Binding-site contacts:
Ligand atom N3 contacts residue ASN89 of chain 1.L at 3.0 Å (h-bond).
Ligand atom O4 contacts residue ASP59 of chain 1.L at 3.7 Å.
Ligand atom O1A contacts residue MG1 of chain 1.JB at 2.5 Å.
Ligand atom O2 contacts residue ASP59 of chain 1.L at 3.5 Å (salt-bridge).
Ligand atom C2 contacts residue ASN89 of chain 1.L at 3.2 Å.
Ligand atom C4 contacts residue ASP59 of chain 1.L at 3.7 Å.
Ligand atom C2B contacts residue SER111 of chain 1.L at 3.5 Å.
Ligand atom C5 contacts residue GLY88 of chain 1.L at 3.6 Å.
Ligand atom N2' contacts residue ASP110 of chain 1.L at 3.3 Å (salt-bridge).
Ligand atom O7' contacts residue FQ81 of chain 1.HB at 3.7 Å.
Ligand atom C4 contacts residue GLY88 of chain 1.L at 3.2 Å.
Ligand atom O2 contacts residue PRO93 of chain 1.L at 3.4 Å.
Ligand atom O2 contacts residue ALA90 of chain 1.L at 3.7 Å.
Ligand atom O4 contacts residue ASN86 of chain 1.L at 3.2 Å (h-bond).
Ligand atom O4 contacts residue GLY88 of chain 1.L at 2.7 Å (h-bond).
Ligand atom O2' contacts residue SER111 of chain 1.L at 2.7 Å (h-bond).
Ligand atom C4' contacts residue ASP199 of chain 1.L at 3.8 Å.
Ligand atom O2' contacts residue THR28 of chain 1.L at 3.5 Å.
Ligand atom C3B contacts residue SER111 of chain 1.L at 3.6 Å.
Ligand atom O4B contacts residue ALA90 of chain 1.L at 2.9 Å.
Ligand atom C2 contacts residue ASP59 of chain 1.L at 3.6 Å.
Ligand atom O3B contacts residue ASP110 of chain 1.L at 3.4 Å.
Ligand atom O2' contacts residue PHE29 of chain 1.L at 3.7 Å.
Ligand atom C4 contacts residue ASN89 of chain 1.L at 3.8 Å.
Ligand atom O5B contacts residue ASP110 of chain 1.L at 3.7 Å.
Ligand atom O2' contacts residue PRO27 of chain 1.L at 2.8 Å (h-bond).
Ligand atom O1B contacts residue MG1 of chain 1.JB at 2.5 Å.
Ligand atom O4 contacts residue ASN89 of chain 1.L at 3.6 Å (h-bond).
Ligand atom O3' contacts residue ASP110 of chain 1.L at 2.9 Å (salt-bridge).
Ligand atom O3B contacts residue SER111 of chain 1.L at 3.1 Å (h-bond).
Ligand atom O3B contacts residue PRO27 of chain 1.L at 3.4 Å (h-bond).
Ligand atom O2 contacts residue PRO27 of chain 1.L at 3.7 Å.
Ligand atom N3 contacts residue ASP59 of chain 1.L at 2.8 Å (salt-bridge).
Ligand atom O4' contacts residue ARG94 of chain 1.L at 3.2 Å (salt-bridge).
Ligand atom O2 contacts residue ASN89 of chain 1.L at 3.2 Å (h-bond).
Ligand atom C3' contacts residue ASP110 of chain 1.L at 3.2 Å.
Ligand atom C2' contacts residue ASP110 of chain 1.L at 3.8 Å.
Ligand atom C4B contacts residue ALA90 of chain 1.L at 3.8 Å (hydrophobic).
Ligand atom O6' contacts residue FQ81 of chain 1.HB at 3.2 Å.
Ligand atom O3' contacts residue ARG94 of chain 1.L at 3.2 Å (salt-bridge).

This protein binds this small molecule.
Small molecule (SMILES): CC(=O)N[C@H]1[C@@H](O[P](=O)(O)O[P](=O)(O)OC[C@H]2O[C@@H](n3ccc(=O)[nH]c3=O)[C@H](O)[C@@H]2O)O[C@H](CO)[C@@H](O)[C@@H]1O

Sequence of chain 1.L:
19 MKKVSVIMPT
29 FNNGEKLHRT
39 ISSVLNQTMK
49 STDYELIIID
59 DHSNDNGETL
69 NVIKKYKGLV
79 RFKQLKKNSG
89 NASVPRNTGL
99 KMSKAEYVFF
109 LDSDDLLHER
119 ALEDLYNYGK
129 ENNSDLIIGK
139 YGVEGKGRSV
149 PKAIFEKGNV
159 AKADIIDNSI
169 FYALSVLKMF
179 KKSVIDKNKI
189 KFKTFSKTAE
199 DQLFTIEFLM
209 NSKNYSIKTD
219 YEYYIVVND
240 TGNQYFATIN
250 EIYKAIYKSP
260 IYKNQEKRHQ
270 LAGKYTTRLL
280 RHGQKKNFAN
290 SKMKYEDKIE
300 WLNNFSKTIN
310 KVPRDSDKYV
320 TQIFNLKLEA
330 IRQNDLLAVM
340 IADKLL